This protein binds this small molecule.
Small molecule (SMILES): O=S(=O)(O)c1ccc(/N=N/c2ccc(O)c3ccccc23)cc1

Sequence of chain 1.B:
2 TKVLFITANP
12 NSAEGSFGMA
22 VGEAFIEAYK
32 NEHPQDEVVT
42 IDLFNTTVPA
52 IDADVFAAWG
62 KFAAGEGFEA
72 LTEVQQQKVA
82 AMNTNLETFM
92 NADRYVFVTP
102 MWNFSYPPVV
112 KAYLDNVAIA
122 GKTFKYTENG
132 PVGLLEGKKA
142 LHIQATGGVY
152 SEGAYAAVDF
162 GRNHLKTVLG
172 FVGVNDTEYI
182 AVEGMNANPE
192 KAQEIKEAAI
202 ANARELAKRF

Binding-site contacts:
Ligand atom C3 contacts residue PHE172 of chain 1.B at 3.8 Å (hydrophobic).
Ligand atom OA1 contacts residue ASN104 of chain 1.A at 2.6 Å (h-bond).
Ligand atom C10 contacts residue TYR127 of chain 1.B at 4.1 Å (hydrophobic).
Ligand atom C5 contacts residue PHE125 of chain 1.B at 4.0 Å (hydrophobic).
Ligand atom N1 contacts residue FMN1 of chain 1.E at 3.8 Å.
Ligand atom C4 contacts residue PHE125 of chain 1.B at 3.6 Å (hydrophobic).
Ligand atom N2 contacts residue TYR151 of chain 1.A at 3.9 Å.
Ligand atom CB1 contacts residue FMN1 of chain 1.E at 3.6 Å.
Ligand atom OB4 contacts residue ALA188 of chain 1.A at 3.8 Å.
Ligand atom OA1 contacts residue PHE125 of chain 1.B at 3.6 Å.
Ligand atom C6 contacts residue TYR127 of chain 1.B at 3.7 Å (hydrophobic).
Ligand atom C3 contacts residue PHE125 of chain 1.B at 4.0 Å (hydrophobic).
Ligand atom C8 contacts residue TYR127 of chain 1.B at 3.2 Å (hydrophobic).
Ligand atom C9 contacts residue TYR127 of chain 1.B at 3.6 Å (hydrophobic).
Ligand atom OB3 contacts residue GLY149 of chain 1.A at 3.5 Å.
Ligand atom C3 contacts residue FMN1 of chain 1.E at 3.4 Å.
Ligand atom C7 contacts residue TYR127 of chain 1.B at 3.2 Å (hydrophobic).
Ligand atom CB2 contacts residue FMN1 of chain 1.E at 3.8 Å.
Ligand atom C7 contacts residue FMN1 of chain 1.E at 3.6 Å.
Ligand atom C3 contacts residue ASN104 of chain 1.A at 3.3 Å.
Ligand atom C8 contacts residue FMN1 of chain 1.E at 4.0 Å.
Ligand atom C4 contacts residue ASN104 of chain 1.A at 3.3 Å.
Ligand atom OB3 contacts residue VAL150 of chain 1.A at 4.1 Å.
Ligand atom C1 contacts residue FMN1 of chain 1.E at 3.5 Å.
Ligand atom CB4 contacts residue GLY149 of chain 1.A at 4.1 Å.
Ligand atom C10 contacts residue FMN1 of chain 1.E at 3.6 Å.
Ligand atom OA1 contacts residue FMN1 of chain 1.E at 3.3 Å.
Ligand atom CB5 contacts residue TYR151 of chain 1.A at 4.0 Å (hydrophobic).
Ligand atom CB6 contacts residue TYR151 of chain 1.A at 3.3 Å (hydrophobic).
Ligand atom C2 contacts residue PHE172 of chain 1.B at 3.6 Å (hydrophobic).
Ligand atom CB3 contacts residue GLY149 of chain 1.A at 4.0 Å.
Ligand atom C2 contacts residue FMN1 of chain 1.E at 3.4 Å.
Ligand atom C5 contacts residue FMN1 of chain 1.E at 3.3 Å.
Ligand atom CB1 contacts residue TYR151 of chain 1.A at 3.7 Å (hydrophobic).
Ligand atom C4 contacts residue FMN1 of chain 1.E at 3.2 Å.
Ligand atom N2 contacts residue FMN1 of chain 1.E at 3.2 Å (h-bond).
Ligand atom OB3 contacts residue ALA188 of chain 1.A at 3.5 Å.
Ligand atom N1 contacts residue PRO132 of chain 1.B at 4.1 Å.
Ligand atom C9 contacts residue FMN1 of chain 1.E at 3.8 Å.
Ligand atom C6 contacts residue FMN1 of chain 1.E at 3.5 Å.

Sequence of chain 1.A:
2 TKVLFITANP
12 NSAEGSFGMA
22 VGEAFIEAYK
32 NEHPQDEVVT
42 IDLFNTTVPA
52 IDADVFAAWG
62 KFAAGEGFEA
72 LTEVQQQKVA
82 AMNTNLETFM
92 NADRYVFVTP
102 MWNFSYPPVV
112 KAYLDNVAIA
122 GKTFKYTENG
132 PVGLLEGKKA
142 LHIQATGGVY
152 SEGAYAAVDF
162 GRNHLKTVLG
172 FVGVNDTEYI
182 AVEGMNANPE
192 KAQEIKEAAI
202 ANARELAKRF